Sequence of chain 1.A:
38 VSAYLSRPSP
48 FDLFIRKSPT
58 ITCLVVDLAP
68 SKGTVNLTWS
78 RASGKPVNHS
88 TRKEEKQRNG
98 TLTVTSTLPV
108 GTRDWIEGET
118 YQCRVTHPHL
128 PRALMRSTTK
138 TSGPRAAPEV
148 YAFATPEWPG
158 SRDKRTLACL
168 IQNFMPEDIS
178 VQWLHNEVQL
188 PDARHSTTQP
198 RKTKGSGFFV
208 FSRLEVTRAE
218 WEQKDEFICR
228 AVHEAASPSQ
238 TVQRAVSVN

Binding-site contacts:
Ligand atom C1 contacts residue ASN73 of chain 1.A at 1.4 Å.
Ligand atom N2 contacts residue ASN73 of chain 1.A at 2.8 Å (h-bond).
Ligand atom C4 contacts residue ASN73 of chain 1.A at 4.2 Å.
Ligand atom C5 contacts residue THR75 of chain 1.A at 4.3 Å.
Ligand atom C7 contacts residue ASN73 of chain 1.A at 3.8 Å.
Ligand atom O5 contacts residue ASN73 of chain 1.A at 2.5 Å (h-bond).
Ligand atom O7 contacts residue ASN73 of chain 1.A at 4.3 Å.
Ligand atom C6 contacts residue THR75 of chain 1.A at 3.9 Å.
Ligand atom C3 contacts residue ASN73 of chain 1.A at 3.8 Å.
Ligand atom C5 contacts residue ASN73 of chain 1.A at 3.7 Å.
Ligand atom O5 contacts residue THR75 of chain 1.A at 3.5 Å.
Ligand atom C2 contacts residue ASN73 of chain 1.A at 2.4 Å.

A small-molecule ligand and the protein it binds are described below.
Small molecule (SMILES): CC(=O)N[C@@H]1[C@@H](O)[C@H](O)[C@@H](CO)O[C@H]1O